Sequence of chain 1.W:
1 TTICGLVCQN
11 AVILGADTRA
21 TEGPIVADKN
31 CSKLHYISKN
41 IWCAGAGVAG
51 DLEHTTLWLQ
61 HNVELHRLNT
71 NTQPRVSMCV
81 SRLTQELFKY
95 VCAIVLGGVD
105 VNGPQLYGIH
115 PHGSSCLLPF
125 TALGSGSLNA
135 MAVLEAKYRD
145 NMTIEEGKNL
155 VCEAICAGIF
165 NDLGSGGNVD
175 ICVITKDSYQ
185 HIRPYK

Sequence of chain 1.X:
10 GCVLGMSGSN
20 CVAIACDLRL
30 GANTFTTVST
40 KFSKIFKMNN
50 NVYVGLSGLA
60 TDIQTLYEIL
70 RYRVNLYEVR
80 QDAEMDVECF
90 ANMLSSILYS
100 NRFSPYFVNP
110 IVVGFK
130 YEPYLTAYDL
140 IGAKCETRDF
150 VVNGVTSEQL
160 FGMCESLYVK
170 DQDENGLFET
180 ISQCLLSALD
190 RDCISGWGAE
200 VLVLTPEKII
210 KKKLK

This protein binds this small molecule.
Small molecule (SMILES): CC(C)C[C@H](NC(=O)[C@H](Cc1c[nH]c2ccccc12)NC(=O)CN1CCOCC1)C(=O)N[C@H](/C=C/S(C)(=O)=O)Cc1c[nH]c2ccccc12

Binding-site contacts:
Ligand atom C15 contacts residue THR21 of chain 1.W at 3.5 Å.
Ligand atom C11 contacts residue LYS33 of chain 1.W at 3.5 Å.
Ligand atom C14 contacts residue THR21 of chain 1.W at 3.7 Å.
Ligand atom C34 contacts residue CYS144 of chain 1.X at 2.8 Å (hydrophobic).
Ligand atom C32 contacts residue ASP138 of chain 1.X at 3.7 Å.
Ligand atom C34 contacts residue LYS143 of chain 1.X at 3.6 Å.
Ligand atom C10 contacts residue LYS33 of chain 1.W at 3.2 Å.
Ligand atom C12 contacts residue SER32 of chain 1.W at 3.3 Å.
Ligand atom C20 contacts residue THR21 of chain 1.W at 3.7 Å.
Ligand atom C27 contacts residue ILE140 of chain 1.X at 3.4 Å (hydrophobic).
Ligand atom C02 contacts residue GLY47 of chain 1.W at 3.6 Å.
Ligand atom N02 contacts residue ALA49 of chain 1.W at 3.5 Å.
Ligand atom C24 contacts residue ILE140 of chain 1.X at 2.9 Å (hydrophobic).
Ligand atom C05 contacts residue THR1 of chain 1.W at 3.1 Å.
Ligand atom N05 contacts residue ASP138 of chain 1.X at 2.8 Å (salt-bridge).
Ligand atom C14 contacts residue GLY47 of chain 1.W at 3.7 Å.
Ligand atom C01 contacts residue THR1 of chain 1.W at 2.6 Å.
Ligand atom O01 contacts residue SER129 of chain 1.W at 3.6 Å (h-bond).
Ligand atom C01 contacts residue GLY47 of chain 1.W at 3.2 Å.
Ligand atom O01 contacts residue THR1 of chain 1.W at 2.5 Å (h-bond).
Ligand atom O03 contacts residue THR21 of chain 1.W at 3.1 Å (h-bond).
Ligand atom C11 contacts residue SER32 of chain 1.W at 3.7 Å.
Ligand atom C35 contacts residue CYS144 of chain 1.X at 2.8 Å (hydrophobic).
Ligand atom C10 contacts residue LEU52 of chain 1.W at 3.0 Å (hydrophobic).
Ligand atom C29 contacts residue ASP138 of chain 1.X at 2.6 Å.
Ligand atom C27 contacts residue ASP138 of chain 1.X at 2.5 Å.
Ligand atom C05 contacts residue GLY47 of chain 1.W at 3.1 Å.
Ligand atom C35 contacts residue ALA136 of chain 1.X at 3.0 Å (hydrophobic).
Ligand atom C03 contacts residue THR1 of chain 1.W at 2.7 Å.
Ligand atom N04 contacts residue ASP138 of chain 1.X at 2.5 Å (salt-bridge).
Ligand atom N02 contacts residue ALA20 of chain 1.W at 3.7 Å.
Ligand atom C02 contacts residue THR1 of chain 1.W at 1.8 Å.
Ligand atom N03 contacts residue THR21 of chain 1.W at 2.6 Å (h-bond).
Ligand atom C08 contacts residue ALA49 of chain 1.W at 3.5 Å (hydrophobic).
Ligand atom N01 contacts residue GLY47 of chain 1.W at 2.5 Å (h-bond).
Ligand atom C36 contacts residue ALA136 of chain 1.X at 3.4 Å (hydrophobic).
Ligand atom S01 contacts residue THR1 of chain 1.W at 3.5 Å (h-bond).
Ligand atom C11 contacts residue LEU52 of chain 1.W at 3.1 Å (hydrophobic).
Ligand atom C28 contacts residue ASP138 of chain 1.X at 2.2 Å.
Ligand atom C07 contacts residue LYS33 of chain 1.W at 3.6 Å.